The protein below binds the small molecule below.
Small molecule (SMILES): Cc1cc(CCCOc2c(C)cc(-c3nnn(C)n3)cc2C)on1

Binding-site contacts:
Ligand atom N4A contacts residue PHE179 of chain 3.A at 3.5 Å.
Ligand atom N3A contacts residue PHE179 of chain 3.A at 3.7 Å.
Ligand atom C2A contacts residue LEU217 of chain 3.A at 4.0 Å (hydrophobic).
Ligand atom CM2 contacts residue ILE122 of chain 3.A at 3.8 Å (hydrophobic).
Ligand atom C4 contacts residue MET214 of chain 3.A at 3.7 Å (hydrophobic).
Ligand atom N5A contacts residue MET124 of chain 3.A at 3.9 Å.
Ligand atom O1 contacts residue MET214 of chain 3.A at 3.2 Å.
Ligand atom O1 contacts residue LEU100 of chain 3.A at 3.7 Å.
Ligand atom CM2 contacts residue ILE77 of chain 3.A at 3.8 Å (hydrophobic).
Ligand atom C4 contacts residue TYR190 of chain 3.A at 3.7 Å (hydrophobic).
Ligand atom N1A contacts residue MET124 of chain 3.A at 3.6 Å.
Ligand atom N3A contacts residue TYR144 of chain 3.A at 3.2 Å.
Ligand atom CM4 contacts residue TYR144 of chain 3.A at 3.8 Å (hydrophobic).
Ligand atom N2 contacts residue LEU100 of chain 3.A at 3.8 Å.
Ligand atom C2A contacts residue PHE179 of chain 3.A at 3.5 Å (hydrophobic).
Ligand atom CM6 contacts residue TYR144 of chain 3.A at 3.7 Å (hydrophobic).
Ligand atom C1C contacts residue MET214 of chain 3.A at 3.2 Å (hydrophobic).
Ligand atom CM6 contacts residue LEU181 of chain 3.A at 3.8 Å (hydrophobic).
Ligand atom CM6 contacts residue LEU184 of chain 3.A at 3.7 Å (hydrophobic).
Ligand atom C1B contacts residue LEU181 of chain 3.A at 4.0 Å (hydrophobic).
Ligand atom N1A contacts residue PHE179 of chain 3.A at 3.3 Å.
Ligand atom C3 contacts residue LEU100 of chain 3.A at 3.8 Å (hydrophobic).
Ligand atom C5B contacts residue TYR144 of chain 3.A at 3.8 Å (hydrophobic).
Ligand atom C5 contacts residue MET214 of chain 3.A at 3.4 Å (hydrophobic).
Ligand atom C4 contacts residue LEU100 of chain 3.A at 3.9 Å (hydrophobic).
Ligand atom C6B contacts residue LEU181 of chain 3.A at 3.5 Å (hydrophobic).
Ligand atom C5B contacts residue LEU181 of chain 3.A at 3.6 Å (hydrophobic).
Ligand atom C2B contacts residue ILE122 of chain 3.A at 4.0 Å (hydrophobic).
Ligand atom N5A contacts residue PHE179 of chain 3.A at 3.3 Å.
Ligand atom CM4 contacts residue VAL168 of chain 3.A at 3.9 Å (hydrophobic).
Ligand atom N2 contacts residue MET214 of chain 3.A at 3.8 Å.
Ligand atom N4A contacts residue TYR144 of chain 3.A at 3.7 Å.
Ligand atom N1A contacts residue LEU217 of chain 3.A at 3.3 Å.
Ligand atom N5A contacts residue LEU217 of chain 3.A at 3.6 Å.
Ligand atom CM4 contacts residue TYR142 of chain 3.A at 3.7 Å (hydrophobic).
Ligand atom C1B contacts residue ILE98 of chain 3.A at 3.7 Å (hydrophobic).
Ligand atom O1B contacts residue ILE98 of chain 3.A at 3.2 Å.
Ligand atom CM3 contacts residue TYR190 of chain 3.A at 3.6 Å (hydrophobic).
Ligand atom CM4 contacts residue ALA166 of chain 3.A at 3.1 Å (hydrophobic).
Ligand atom C6B contacts residue ILE98 of chain 3.A at 3.8 Å (hydrophobic).

Sequence of chain 3.A:
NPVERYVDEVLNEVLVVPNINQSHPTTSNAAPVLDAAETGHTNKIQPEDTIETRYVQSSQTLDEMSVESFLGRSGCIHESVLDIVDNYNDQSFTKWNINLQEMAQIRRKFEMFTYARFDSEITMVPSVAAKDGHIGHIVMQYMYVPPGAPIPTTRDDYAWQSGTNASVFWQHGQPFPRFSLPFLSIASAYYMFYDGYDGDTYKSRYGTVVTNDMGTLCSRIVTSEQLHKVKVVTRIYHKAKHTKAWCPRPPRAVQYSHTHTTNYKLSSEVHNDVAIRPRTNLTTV